This small molecule binds to this protein.
Small molecule (SMILES): Cc1cn([C@H]2C[C@H](O[P](=O)(O)OC[C@H]3O[C@@H](n4ccc(N)nc4=O)C[C@@H]3O[P](=O)(O)OC[C@H]3O[C@@H](n4cnc5c(=O)nc(N)[nH]c54)C[C@@H]3O)[C@@H](CO[P](=O)(O)O[C@H]3C[C@H](n4cnc5c(N)ncnc54)O[C@@H]3CO[P](=O)(O)O[C@H]3C[C@H](n4ccc(N)nc4=O)O[C@@H]3CO[P](=O)(O)O[C@H]3CCO[C@@H]3COP(=O)(O)O)O2)c(=O)[nH]c1=O

Binding-site contacts:
Ligand atom O5' contacts residue DC5 of chain 1.B at 3.4 Å (h-bond).
Ligand atom OP1 contacts residue GLN210 of chain 1.A at 2.8 Å (h-bond).
Ligand atom OP3 contacts residue ASN151 of chain 1.A at 3.2 Å (h-bond).
Ligand atom P contacts residue ASN151 of chain 1.A at 3.1 Å.
Ligand atom OP1 contacts residue GLU36 of chain 1.A at 3.4 Å (salt-bridge).
Ligand atom OP2 contacts residue ASP149 of chain 1.A at 2.6 Å (salt-bridge).
Ligand atom OP1 contacts residue HIS247 of chain 1.A at 2.9 Å (h-bond).
Ligand atom OP2 contacts residue ASN165 of chain 1.A at 2.8 Å (h-bond).
Ligand atom P contacts residue ASP149 of chain 1.A at 3.3 Å.
Ligand atom OP2 contacts residue HIS247 of chain 1.A at 3.0 Å.
Ligand atom OP2 contacts residue ASN151 of chain 1.A at 2.7 Å (h-bond).
Ligand atom OP1 contacts residue DC5 of chain 1.B at 2.6 Å (h-bond).
Ligand atom O5' contacts residue ASN151 of chain 1.A at 3.1 Å (h-bond).
Ligand atom O4' contacts residue ASN151 of chain 1.A at 3.0 Å (h-bond).
Ligand atom OP1 contacts residue TRP218 of chain 1.A at 2.8 Å (h-bond).
Ligand atom P contacts residue DC5 of chain 1.B at 3.1 Å.
Ligand atom P contacts residue HIS247 of chain 1.A at 3.6 Å.
Ligand atom OP2 contacts residue LYS214 of chain 1.A at 3.1 Å (salt-bridge).
Ligand atom O5' contacts residue TRP204 of chain 1.A at 3.2 Å.
Ligand atom OP3 contacts residue GLU36 of chain 1.A at 3.4 Å (salt-bridge).
Ligand atom C7 contacts residue ASN161 of chain 1.A at 3.6 Å.
Ligand atom O2 contacts residue ARG208 of chain 1.A at 3.1 Å (salt-bridge).
Ligand atom OP2 contacts residue ILE220 of chain 1.A at 3.2 Å.
Ligand atom OP3 contacts residue DC5 of chain 1.B at 2.8 Å (h-bond).
Ligand atom C2' contacts residue ASN165 of chain 1.A at 3.1 Å.
Ligand atom O5' contacts residue SER112 of chain 1.A at 3.5 Å (h-bond).
Ligand atom O5' contacts residue VAL216 of chain 1.A at 3.5 Å.
Ligand atom C2 contacts residue ARG208 of chain 1.A at 3.1 Å.
Ligand atom C4' contacts residue SER112 of chain 1.A at 3.6 Å.
Ligand atom C3' contacts residue ASN165 of chain 1.A at 3.2 Å.
Ligand atom OP1 contacts residue SER114 of chain 1.A at 3.3 Å.
Ligand atom OP1 contacts residue LYS214 of chain 1.A at 3.2 Å.
Ligand atom N3 contacts residue ARG208 of chain 1.A at 3.0 Å (salt-bridge).
Ligand atom C1' contacts residue ASN151 of chain 1.A at 3.4 Å.
Ligand atom OP3 contacts residue ASP149 of chain 1.A at 3.3 Å (salt-bridge).
Ligand atom C3' contacts residue TRP204 of chain 1.A at 3.5 Å (hydrophobic).
Ligand atom OP3 contacts residue TYR109 of chain 1.A at 3.1 Å (h-bond).
Ligand atom O4' contacts residue SER112 of chain 1.A at 3.1 Å (h-bond).
Ligand atom C2' contacts residue ASN168 of chain 1.A at 3.6 Å.
Ligand atom OP1 contacts residue MN1 of chain 1.E at 2.5 Å.

Sequence of chain 1.A:
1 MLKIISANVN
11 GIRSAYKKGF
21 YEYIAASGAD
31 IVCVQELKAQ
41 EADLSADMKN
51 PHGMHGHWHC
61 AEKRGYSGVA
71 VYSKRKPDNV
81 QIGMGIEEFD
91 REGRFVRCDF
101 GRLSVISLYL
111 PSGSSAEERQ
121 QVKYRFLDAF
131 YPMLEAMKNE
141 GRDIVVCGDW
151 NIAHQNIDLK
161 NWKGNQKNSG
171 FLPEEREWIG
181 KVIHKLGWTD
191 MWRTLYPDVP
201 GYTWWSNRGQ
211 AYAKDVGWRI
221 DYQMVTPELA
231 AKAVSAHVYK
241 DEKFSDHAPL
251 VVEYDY